Sequence of chain 1.A:
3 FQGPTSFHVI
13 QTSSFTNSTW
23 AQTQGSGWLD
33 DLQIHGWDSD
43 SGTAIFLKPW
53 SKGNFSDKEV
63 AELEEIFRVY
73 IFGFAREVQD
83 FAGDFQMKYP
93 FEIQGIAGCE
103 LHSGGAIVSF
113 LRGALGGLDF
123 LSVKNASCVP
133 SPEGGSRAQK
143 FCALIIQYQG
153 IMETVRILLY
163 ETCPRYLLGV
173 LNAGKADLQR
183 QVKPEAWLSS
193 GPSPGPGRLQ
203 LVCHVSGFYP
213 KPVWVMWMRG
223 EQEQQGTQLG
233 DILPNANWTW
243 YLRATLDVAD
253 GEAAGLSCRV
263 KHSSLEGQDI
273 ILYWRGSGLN

Binding-site contacts:
Ligand atom O7 contacts residue ASN127 of chain 1.A at 3.8 Å.
Ligand atom C1 contacts residue ASN127 of chain 1.A at 1.4 Å.
Ligand atom O5 contacts residue ASN127 of chain 1.A at 2.3 Å (h-bond).
Ligand atom N2 contacts residue ASN127 of chain 1.A at 2.9 Å (h-bond).
Ligand atom C2 contacts residue ASN127 of chain 1.A at 2.4 Å.
Ligand atom C5 contacts residue ASN127 of chain 1.A at 3.6 Å.
Ligand atom C4 contacts residue ASN127 of chain 1.A at 4.2 Å.
Ligand atom C7 contacts residue ASN127 of chain 1.A at 3.6 Å.
Ligand atom C3 contacts residue ASN127 of chain 1.A at 3.8 Å.

The small molecule below binds the protein below.
Small molecule (SMILES): CC(=O)N[C@H]1CO[C@H](CO)[C@@H](O)[C@@H]1O[C@@H]1O[C@@H](C)[C@@H](O)[C@@H](O)[C@@H]1O